Binding-site contacts:
Ligand atom C1 contacts residue ASN1037 of chain 1.C at 1.4 Å.
Ligand atom C4 contacts residue ASN1037 of chain 1.C at 4.3 Å.
Ligand atom N2 contacts residue ASN1037 of chain 1.C at 2.8 Å (h-bond).
Ligand atom C5 contacts residue ASN1037 of chain 1.C at 3.8 Å.
Ligand atom O7 contacts residue ASN1037 of chain 1.C at 2.4 Å (h-bond).
Ligand atom C7 contacts residue ASN1037 of chain 1.C at 3.0 Å.
Ligand atom C3 contacts residue ASN1037 of chain 1.C at 3.8 Å.
Ligand atom C8 contacts residue ASN1037 of chain 1.C at 4.0 Å.
Ligand atom O5 contacts residue ASN1037 of chain 1.C at 2.4 Å (h-bond).
Ligand atom C2 contacts residue ASN1037 of chain 1.C at 2.4 Å.
Ligand atom C8 contacts residue GLU1036 of chain 1.C at 3.7 Å.

Sequence of chain 1.C:
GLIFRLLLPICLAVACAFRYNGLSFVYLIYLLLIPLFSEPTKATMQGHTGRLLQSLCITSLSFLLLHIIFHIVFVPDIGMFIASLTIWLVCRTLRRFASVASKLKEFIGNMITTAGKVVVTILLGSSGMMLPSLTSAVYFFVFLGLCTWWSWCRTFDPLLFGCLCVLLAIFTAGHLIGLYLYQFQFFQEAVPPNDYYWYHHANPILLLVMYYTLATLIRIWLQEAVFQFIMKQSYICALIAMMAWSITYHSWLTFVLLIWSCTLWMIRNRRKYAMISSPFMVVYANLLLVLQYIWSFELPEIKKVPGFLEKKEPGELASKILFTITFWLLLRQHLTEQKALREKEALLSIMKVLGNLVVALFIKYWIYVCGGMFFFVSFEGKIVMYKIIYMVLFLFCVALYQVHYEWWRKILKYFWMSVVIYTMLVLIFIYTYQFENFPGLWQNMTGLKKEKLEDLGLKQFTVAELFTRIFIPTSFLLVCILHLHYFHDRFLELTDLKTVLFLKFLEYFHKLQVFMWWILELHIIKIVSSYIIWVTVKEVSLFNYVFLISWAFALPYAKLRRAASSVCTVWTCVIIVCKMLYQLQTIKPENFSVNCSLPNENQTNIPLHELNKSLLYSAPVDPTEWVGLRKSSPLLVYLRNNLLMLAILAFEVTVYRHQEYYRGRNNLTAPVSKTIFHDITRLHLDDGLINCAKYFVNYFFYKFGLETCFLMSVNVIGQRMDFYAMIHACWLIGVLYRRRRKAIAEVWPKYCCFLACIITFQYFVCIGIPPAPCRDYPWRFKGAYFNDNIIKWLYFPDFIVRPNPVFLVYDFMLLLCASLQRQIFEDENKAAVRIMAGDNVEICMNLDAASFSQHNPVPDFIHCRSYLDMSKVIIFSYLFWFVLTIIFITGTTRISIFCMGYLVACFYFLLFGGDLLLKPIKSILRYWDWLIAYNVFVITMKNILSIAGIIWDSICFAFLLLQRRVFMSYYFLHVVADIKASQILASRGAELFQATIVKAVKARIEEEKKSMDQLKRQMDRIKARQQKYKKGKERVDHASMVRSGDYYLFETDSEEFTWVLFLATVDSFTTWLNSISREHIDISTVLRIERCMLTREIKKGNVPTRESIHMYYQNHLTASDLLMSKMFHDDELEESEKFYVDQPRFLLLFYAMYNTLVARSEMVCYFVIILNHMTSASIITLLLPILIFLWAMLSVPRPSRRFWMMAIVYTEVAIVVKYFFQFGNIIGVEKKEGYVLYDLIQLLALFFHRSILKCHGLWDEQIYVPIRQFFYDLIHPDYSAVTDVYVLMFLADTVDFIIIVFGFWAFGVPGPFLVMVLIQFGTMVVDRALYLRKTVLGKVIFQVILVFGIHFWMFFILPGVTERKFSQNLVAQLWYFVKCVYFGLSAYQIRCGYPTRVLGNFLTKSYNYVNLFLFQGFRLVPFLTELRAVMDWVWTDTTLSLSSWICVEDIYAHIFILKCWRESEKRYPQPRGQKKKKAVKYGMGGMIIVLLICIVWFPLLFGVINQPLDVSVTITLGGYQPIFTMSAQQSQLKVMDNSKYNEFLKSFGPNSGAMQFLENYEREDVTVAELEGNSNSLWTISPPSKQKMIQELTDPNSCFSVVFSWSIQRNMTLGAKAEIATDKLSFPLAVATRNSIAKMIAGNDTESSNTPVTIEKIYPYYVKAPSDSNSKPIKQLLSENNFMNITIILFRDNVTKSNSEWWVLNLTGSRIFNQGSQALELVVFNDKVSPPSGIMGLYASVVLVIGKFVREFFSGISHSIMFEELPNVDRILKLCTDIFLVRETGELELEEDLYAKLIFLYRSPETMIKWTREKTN

The small molecule below binds the protein below.
Small molecule (SMILES): CC(=O)N[C@@H]1[C@@H](O)[C@H](O)[C@@H](CO)O[C@H]1O